Sequence of chain 1.A:
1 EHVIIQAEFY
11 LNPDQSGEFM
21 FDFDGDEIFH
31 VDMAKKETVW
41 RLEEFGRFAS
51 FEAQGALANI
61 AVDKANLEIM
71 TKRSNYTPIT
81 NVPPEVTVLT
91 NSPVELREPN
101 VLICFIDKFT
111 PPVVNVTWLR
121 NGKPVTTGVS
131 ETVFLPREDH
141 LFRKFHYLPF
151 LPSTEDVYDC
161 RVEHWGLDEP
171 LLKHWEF

Binding-site contacts:
Ligand atom C7 contacts residue ASN75 of chain 1.A at 3.7 Å.
Ligand atom C8 contacts residue ASN75 of chain 1.A at 4.2 Å.
Ligand atom N2 contacts residue ARG73 of chain 1.A at 3.3 Å (salt-bridge).
Ligand atom C1 contacts residue ARG73 of chain 1.A at 4.4 Å.
Ligand atom C5 contacts residue ASN75 of chain 1.A at 3.7 Å.
Ligand atom N2 contacts residue ASN75 of chain 1.A at 2.6 Å (h-bond).
Ligand atom O5 contacts residue ASN75 of chain 1.A at 2.4 Å (h-bond).
Ligand atom C2 contacts residue ARG73 of chain 1.A at 4.4 Å.
Ligand atom C3 contacts residue ASN75 of chain 1.A at 3.5 Å.
Ligand atom O7 contacts residue SER74 of chain 1.A at 4.3 Å.
Ligand atom O7 contacts residue ASN75 of chain 1.A at 4.5 Å.
Ligand atom O7 contacts residue ARG73 of chain 1.A at 3.9 Å.
Ligand atom C7 contacts residue ARG73 of chain 1.A at 4.1 Å.
Ligand atom O7 contacts residue LEU51 of chain 1.B at 4.0 Å.
Ligand atom C2 contacts residue ASN75 of chain 1.A at 2.2 Å.
Ligand atom C4 contacts residue ASN75 of chain 1.A at 4.0 Å.
Ligand atom C1 contacts residue ASN75 of chain 1.A at 1.4 Å.

The small molecule below binds the protein below.
Small molecule (SMILES): CC(=O)N[C@@H]1[C@@H](O)[C@H](O)[C@@H](CO)O[C@H]1O

Sequence of chain 1.B:
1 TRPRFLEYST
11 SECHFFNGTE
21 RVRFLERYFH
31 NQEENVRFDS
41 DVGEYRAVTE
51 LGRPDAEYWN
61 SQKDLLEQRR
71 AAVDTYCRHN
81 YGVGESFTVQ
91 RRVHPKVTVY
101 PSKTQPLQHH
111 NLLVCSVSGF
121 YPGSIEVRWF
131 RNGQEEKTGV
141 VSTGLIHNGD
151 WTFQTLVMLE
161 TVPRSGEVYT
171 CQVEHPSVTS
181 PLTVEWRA